Binding-site contacts:
Ligand atom N2 contacts residue ASN103 of chain 31.F at 3.8 Å.
Ligand atom C2 contacts residue THR145 of chain 31.F at 4.1 Å.
Ligand atom O5 contacts residue ASN103 of chain 31.F at 2.6 Å (h-bond).
Ligand atom C3 contacts residue THR145 of chain 31.F at 4.1 Å.
Ligand atom O7 contacts residue LEU147 of chain 31.F at 3.0 Å.
Ligand atom C5 contacts residue THR145 of chain 31.F at 4.0 Å.
Ligand atom C2 contacts residue LEU147 of chain 31.F at 4.3 Å (hydrophobic).
Ligand atom C5 contacts residue ASN103 of chain 31.F at 4.0 Å.
Ligand atom N2 contacts residue THR145 of chain 31.F at 4.0 Å.
Ligand atom C3 contacts residue ASN103 of chain 31.F at 4.5 Å.
Ligand atom O5 contacts residue THR145 of chain 31.F at 4.0 Å.
Ligand atom C1 contacts residue THR145 of chain 31.F at 3.4 Å.
Ligand atom C2 contacts residue ASN103 of chain 31.F at 3.2 Å.
Ligand atom C8 contacts residue VAL146 of chain 31.F at 4.5 Å (hydrophobic).
Ligand atom N2 contacts residue LEU147 of chain 31.F at 3.6 Å.
Ligand atom C1 contacts residue ASN103 of chain 31.F at 1.7 Å.
Ligand atom C8 contacts residue LEU147 of chain 31.F at 3.4 Å (hydrophobic).
Ligand atom C7 contacts residue LEU147 of chain 31.F at 3.1 Å (hydrophobic).

A small-molecule ligand and the protein it binds are described below.
Small molecule (SMILES): CC(=O)N[C@@H]1[C@@H](O)[C@H](O)[C@@H](CO)O[C@H]1O

Sequence of chain 31.F:
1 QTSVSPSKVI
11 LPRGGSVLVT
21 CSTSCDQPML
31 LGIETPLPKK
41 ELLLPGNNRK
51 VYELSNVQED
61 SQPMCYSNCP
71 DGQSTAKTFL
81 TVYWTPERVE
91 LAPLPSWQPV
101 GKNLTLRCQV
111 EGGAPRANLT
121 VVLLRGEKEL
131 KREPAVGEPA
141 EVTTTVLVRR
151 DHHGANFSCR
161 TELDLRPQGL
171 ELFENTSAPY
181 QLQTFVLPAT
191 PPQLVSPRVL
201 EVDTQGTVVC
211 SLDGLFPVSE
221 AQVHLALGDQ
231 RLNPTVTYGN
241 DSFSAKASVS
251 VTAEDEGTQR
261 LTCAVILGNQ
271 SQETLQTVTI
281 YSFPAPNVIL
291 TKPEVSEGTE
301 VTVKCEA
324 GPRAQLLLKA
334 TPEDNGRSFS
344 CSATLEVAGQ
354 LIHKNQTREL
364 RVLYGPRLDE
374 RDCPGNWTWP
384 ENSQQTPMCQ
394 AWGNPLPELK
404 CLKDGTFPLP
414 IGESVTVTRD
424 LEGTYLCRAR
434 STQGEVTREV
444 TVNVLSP